The protein below binds the small molecule below.
Small molecule (SMILES): CC(=O)N[C@H]1[C@H]([C@H](O)[C@H](O)CO)O[C@@](O[C@H](CO)[C@@H](O)[C@@H]2O[C@@H](C(=O)O)C[C@H](O)[C@H]2NC(C)=O)(C(=O)O)C[C@@H]1O

Sequence of chain 6.B:
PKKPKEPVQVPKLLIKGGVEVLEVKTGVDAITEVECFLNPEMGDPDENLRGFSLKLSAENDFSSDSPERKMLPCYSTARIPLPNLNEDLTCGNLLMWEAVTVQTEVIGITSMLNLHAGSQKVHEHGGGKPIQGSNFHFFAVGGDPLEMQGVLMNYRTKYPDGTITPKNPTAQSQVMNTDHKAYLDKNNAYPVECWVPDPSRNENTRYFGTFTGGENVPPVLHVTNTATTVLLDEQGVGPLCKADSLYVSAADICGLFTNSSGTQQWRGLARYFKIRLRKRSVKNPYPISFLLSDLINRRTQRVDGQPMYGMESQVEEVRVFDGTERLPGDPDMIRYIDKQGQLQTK

Binding-site contacts:
Ligand atom C11 contacts residue GLN278 of chain 6.C at 3.5 Å.
Ligand atom C10 contacts residue PHE75 of chain 6.D at 4.1 Å (hydrophobic).
Ligand atom O1B contacts residue LYS68 of chain 6.C at 3.9 Å.
Ligand atom O8 contacts residue ASN272 of chain 6.C at 3.4 Å (h-bond).
Ligand atom O1A contacts residue THR276 of chain 6.C at 2.3 Å (h-bond).
Ligand atom C9 contacts residue LYS68 of chain 6.C at 3.8 Å.
Ligand atom C11 contacts residue PHE65 of chain 6.C at 3.4 Å (hydrophobic).
Ligand atom O1A contacts residue LYS68 of chain 6.C at 2.8 Å.
Ligand atom O10 contacts residue PHE75 of chain 6.D at 3.8 Å.
Ligand atom O8 contacts residue THR276 of chain 6.C at 3.6 Å.
Ligand atom O9 contacts residue LYS68 of chain 6.C at 2.9 Å (salt-bridge).
Ligand atom C11 contacts residue PHE75 of chain 6.D at 3.3 Å (hydrophobic).
Ligand atom O8 contacts residue GLN278 of chain 6.C at 3.4 Å (h-bond).
Ligand atom C9 contacts residue GLN278 of chain 6.C at 3.1 Å.
Ligand atom C11 contacts residue HIS138 of chain 6.B at 3.1 Å.
Ligand atom O7 contacts residue LEU62 of chain 6.C at 4.0 Å.
Ligand atom C5 contacts residue ASN272 of chain 6.C at 4.1 Å.
Ligand atom C6 contacts residue ASN272 of chain 6.C at 3.7 Å.
Ligand atom C6 contacts residue LYS68 of chain 6.C at 4.2 Å.
Ligand atom N5 contacts residue ASN272 of chain 6.C at 3.2 Å (h-bond).
Ligand atom C1 contacts residue THR276 of chain 6.C at 3.2 Å.
Ligand atom O1B contacts residue SER274 of chain 6.C at 2.9 Å (h-bond).
Ligand atom C10 contacts residue ASN272 of chain 6.C at 3.9 Å.
Ligand atom O9 contacts residue LEU67 of chain 6.C at 3.4 Å.
Ligand atom C11 contacts residue SER274 of chain 6.C at 4.1 Å.
Ligand atom N5 contacts residue GLN278 of chain 6.C at 3.7 Å.
Ligand atom C10 contacts residue GLN278 of chain 6.C at 4.0 Å.
Ligand atom C9 contacts residue LEU67 of chain 6.C at 4.1 Å (hydrophobic).
Ligand atom C1 contacts residue SER274 of chain 6.C at 4.1 Å.
Ligand atom C8 contacts residue GLN278 of chain 6.C at 3.6 Å.
Ligand atom C7 contacts residue GLN278 of chain 6.C at 3.8 Å.
Ligand atom C1 contacts residue LYS68 of chain 6.C at 3.6 Å.
Ligand atom C11 contacts residue THR276 of chain 6.C at 3.3 Å.
Ligand atom O1B contacts residue THR276 of chain 6.C at 3.5 Å (h-bond).
Ligand atom C1 contacts residue ASN272 of chain 6.C at 4.1 Å.
Ligand atom C11 contacts residue ASN272 of chain 6.C at 3.6 Å.
Ligand atom O8 contacts residue LYS68 of chain 6.C at 3.4 Å.
Ligand atom O9 contacts residue GLN278 of chain 6.C at 3.9 Å.
Ligand atom O1A contacts residue ASN272 of chain 6.C at 3.6 Å (h-bond).
Ligand atom C11 contacts residue PHE270 of chain 6.C at 3.8 Å (hydrophobic).

Sequence of chain 6.D:
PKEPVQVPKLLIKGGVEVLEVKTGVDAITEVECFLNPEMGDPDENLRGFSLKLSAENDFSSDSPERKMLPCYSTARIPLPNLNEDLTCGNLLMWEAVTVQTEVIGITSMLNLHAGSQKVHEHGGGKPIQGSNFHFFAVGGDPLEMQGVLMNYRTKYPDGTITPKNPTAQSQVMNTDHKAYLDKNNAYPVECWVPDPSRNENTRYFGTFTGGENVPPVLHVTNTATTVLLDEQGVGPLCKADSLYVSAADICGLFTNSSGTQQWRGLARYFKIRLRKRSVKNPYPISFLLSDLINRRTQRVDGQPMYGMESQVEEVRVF

Sequence of chain 6.C:
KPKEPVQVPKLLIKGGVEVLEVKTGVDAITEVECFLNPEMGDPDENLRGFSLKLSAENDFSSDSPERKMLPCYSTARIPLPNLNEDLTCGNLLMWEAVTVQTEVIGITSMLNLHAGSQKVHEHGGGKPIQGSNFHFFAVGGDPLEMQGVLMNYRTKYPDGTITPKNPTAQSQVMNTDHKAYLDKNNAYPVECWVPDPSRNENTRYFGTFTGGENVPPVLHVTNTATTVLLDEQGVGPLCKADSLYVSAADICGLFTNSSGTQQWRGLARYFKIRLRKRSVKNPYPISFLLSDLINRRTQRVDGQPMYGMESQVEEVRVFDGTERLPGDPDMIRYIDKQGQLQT